Sequence of chain 25.A:
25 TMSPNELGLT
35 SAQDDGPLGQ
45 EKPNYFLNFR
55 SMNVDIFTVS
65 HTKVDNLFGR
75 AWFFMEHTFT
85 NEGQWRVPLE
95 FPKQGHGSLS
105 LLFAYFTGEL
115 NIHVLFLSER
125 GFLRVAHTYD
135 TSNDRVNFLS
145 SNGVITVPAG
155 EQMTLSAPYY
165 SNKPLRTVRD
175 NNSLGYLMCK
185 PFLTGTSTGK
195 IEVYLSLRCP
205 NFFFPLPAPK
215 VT

Sequence of chain 23.B:
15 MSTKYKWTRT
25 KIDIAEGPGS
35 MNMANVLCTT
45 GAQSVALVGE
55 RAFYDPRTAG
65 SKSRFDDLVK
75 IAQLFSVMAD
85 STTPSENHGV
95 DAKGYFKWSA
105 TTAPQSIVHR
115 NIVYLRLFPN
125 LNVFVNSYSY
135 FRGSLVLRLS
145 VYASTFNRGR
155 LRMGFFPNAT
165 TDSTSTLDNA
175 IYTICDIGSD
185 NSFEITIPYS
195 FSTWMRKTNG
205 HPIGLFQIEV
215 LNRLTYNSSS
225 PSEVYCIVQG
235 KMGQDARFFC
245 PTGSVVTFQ

The protein below binds the small molecule below.
Small molecule (SMILES): Nc1nc(=O)c2ncn([C@@H]3O[C@H](CO)[C@@H](O[P](=O)(O)OC[C@H]4O[C@@H](n5ccc(=O)[nH]c5=O)[C@H](O)[C@@H]4O[P](=O)(O)OC[C@H]4O[C@@H](n5ccc(=O)[nH]c5=O)[C@H](O)[C@@H]4O[P](=O)(O)OC[C@H]4O[C@@H](n5ccc(=O)[nH]c5=O)[C@H](O)[C@@H]4O[P](=O)(O)OC[C@H]4O[C@@H](n5ccc(=O)[nH]c5=O)[C@H](O)[C@@H]4O[P](=O)(O)OC[C@H]4O[C@@H](n5ccc(=O)[nH]c5=O)[C@H](O)[C@@H]4O)[C@H]3O)c2[nH]1

Sequence of chain 25.B:
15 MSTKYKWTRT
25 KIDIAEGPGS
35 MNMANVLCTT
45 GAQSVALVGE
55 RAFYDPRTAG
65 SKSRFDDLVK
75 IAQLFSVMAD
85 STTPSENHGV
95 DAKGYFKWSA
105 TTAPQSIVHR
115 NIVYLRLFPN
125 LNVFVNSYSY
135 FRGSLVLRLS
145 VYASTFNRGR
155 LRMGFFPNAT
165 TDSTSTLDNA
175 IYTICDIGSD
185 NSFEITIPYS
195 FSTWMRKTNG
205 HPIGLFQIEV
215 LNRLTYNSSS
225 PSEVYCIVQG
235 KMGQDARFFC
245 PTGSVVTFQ

Binding-site contacts:
Ligand atom C5' contacts residue ARG202 of chain 25.A at 3.0 Å.
Ligand atom C5 contacts residue TRP21 of chain 23.B at 3.4 Å (hydrophobic).
Ligand atom N2 contacts residue ARG55 of chain 25.B at 3.7 Å.
Ligand atom N1 contacts residue TRP21 of chain 23.B at 3.5 Å.
Ligand atom OP2 contacts residue MET15 of chain 23.B at 3.5 Å.
Ligand atom C2' contacts residue ARG55 of chain 25.B at 3.6 Å.
Ligand atom O2 contacts residue TYR58 of chain 25.B at 3.8 Å.
Ligand atom C2 contacts residue ALA56 of chain 25.B at 3.7 Å (hydrophobic).
Ligand atom P contacts residue ARG202 of chain 25.A at 3.8 Å.
Ligand atom N3 contacts residue ASN205 of chain 25.A at 3.7 Å.
Ligand atom OP1 contacts residue LYS18 of chain 22.B at 3.3 Å (salt-bridge).
Ligand atom C6 contacts residue TRP21 of chain 23.B at 3.3 Å (hydrophobic).
Ligand atom N2 contacts residue THR17 of chain 23.B at 3.8 Å.
Ligand atom O2' contacts residue THR17 of chain 23.B at 3.3 Å (h-bond).
Ligand atom C6 contacts residue TYR58 of chain 25.B at 3.5 Å (hydrophobic).
Ligand atom P contacts residue TYR19 of chain 22.B at 3.7 Å.
Ligand atom O2 contacts residue ARG55 of chain 25.B at 3.2 Å (salt-bridge).
Ligand atom N2 contacts residue ALA56 of chain 25.B at 3.3 Å (h-bond).
Ligand atom C2 contacts residue TRP21 of chain 23.B at 3.8 Å (hydrophobic).
Ligand atom C1' contacts residue ARG55 of chain 25.B at 3.4 Å.
Ligand atom O4' contacts residue CYS203 of chain 25.A at 3.5 Å (h-bond).
Ligand atom O4 contacts residue ARG68 of chain 25.B at 3.7 Å.
Ligand atom C1' contacts residue TRP21 of chain 23.B at 3.7 Å (hydrophobic).
Ligand atom C4 contacts residue TRP21 of chain 23.B at 3.7 Å (hydrophobic).
Ligand atom O2' contacts residue TYR19 of chain 22.B at 3.4 Å.
Ligand atom O4 contacts residue ASN205 of chain 25.A at 3.4 Å (h-bond).
Ligand atom N1 contacts residue TYR58 of chain 25.B at 3.6 Å.
Ligand atom O3' contacts residue ARG55 of chain 25.B at 3.6 Å.
Ligand atom OP2 contacts residue ARG202 of chain 25.A at 2.5 Å (salt-bridge).
Ligand atom C4 contacts residue ARG68 of chain 25.B at 3.7 Å.
Ligand atom OP1 contacts residue TYR19 of chain 22.B at 3.1 Å (h-bond).
Ligand atom O2' contacts residue ARG55 of chain 25.B at 2.7 Å (salt-bridge).
Ligand atom N1 contacts residue ALA56 of chain 25.B at 3.2 Å (h-bond).
Ligand atom OP2 contacts residue THR17 of chain 23.B at 3.2 Å.
Ligand atom O4 contacts residue TRP21 of chain 23.B at 3.6 Å.
Ligand atom O6 contacts residue TYR58 of chain 25.B at 3.0 Å (h-bond).
Ligand atom N3 contacts residue ARG55 of chain 25.B at 3.5 Å (salt-bridge).
Ligand atom O4' contacts residue TRP21 of chain 23.B at 3.6 Å.
Ligand atom N3 contacts residue TRP21 of chain 23.B at 3.8 Å.
Ligand atom O3' contacts residue TYR19 of chain 22.B at 3.0 Å (h-bond).

Sequence of chain 22.B:
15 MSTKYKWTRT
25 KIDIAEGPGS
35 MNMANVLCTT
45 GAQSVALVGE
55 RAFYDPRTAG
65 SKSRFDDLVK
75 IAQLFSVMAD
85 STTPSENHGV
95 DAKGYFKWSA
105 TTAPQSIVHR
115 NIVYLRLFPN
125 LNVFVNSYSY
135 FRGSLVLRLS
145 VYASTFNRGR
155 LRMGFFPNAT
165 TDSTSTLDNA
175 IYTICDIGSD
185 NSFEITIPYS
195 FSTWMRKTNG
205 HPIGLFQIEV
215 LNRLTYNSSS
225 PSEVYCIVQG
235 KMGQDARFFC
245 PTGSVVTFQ